Binding-site contacts:
Ligand atom C7 contacts residue ASN59 of chain 2.A at 3.5 Å.
Ligand atom C5 contacts residue GLU40 of chain 2.A at 4.2 Å.
Ligand atom C6 contacts residue GLU40 of chain 2.A at 3.8 Å.
Ligand atom O4 contacts residue GLU40 of chain 2.A at 4.1 Å.
Ligand atom C1 contacts residue GLU40 of chain 2.A at 3.6 Å.
Ligand atom O7 contacts residue GLU40 of chain 2.A at 3.5 Å (salt-bridge).
Ligand atom C8 contacts residue ASN41 of chain 2.A at 3.4 Å.
Ligand atom C6 contacts residue ASN42 of chain 2.A at 4.2 Å.
Ligand atom O7 contacts residue ASN59 of chain 2.A at 3.8 Å.
Ligand atom C4 contacts residue ASN59 of chain 2.A at 4.2 Å.
Ligand atom C8 contacts residue ASN59 of chain 2.A at 4.4 Å.
Ligand atom C4 contacts residue GLU40 of chain 2.A at 3.7 Å.
Ligand atom N2 contacts residue GLU40 of chain 2.A at 4.3 Å.
Ligand atom C2 contacts residue GLU40 of chain 2.A at 3.6 Å.
Ligand atom O5 contacts residue GLU40 of chain 2.A at 3.9 Å.
Ligand atom C1 contacts residue ASN59 of chain 2.A at 1.4 Å.
Ligand atom C3 contacts residue ASN59 of chain 2.A at 3.8 Å.
Ligand atom C2 contacts residue ASN59 of chain 2.A at 2.4 Å.
Ligand atom C7 contacts residue ASN41 of chain 2.A at 3.3 Å.
Ligand atom O7 contacts residue ASN41 of chain 2.A at 2.5 Å (h-bond).
Ligand atom O5 contacts residue ASN42 of chain 2.A at 3.0 Å (h-bond).
Ligand atom O5 contacts residue ASN59 of chain 2.A at 2.4 Å (h-bond).
Ligand atom C5 contacts residue ASN59 of chain 2.A at 3.7 Å.
Ligand atom N2 contacts residue ASN59 of chain 2.A at 2.9 Å (h-bond).
Ligand atom C7 contacts residue GLU40 of chain 2.A at 4.2 Å.
Ligand atom C5 contacts residue ASN42 of chain 2.A at 4.2 Å.
Ligand atom C1 contacts residue ASN42 of chain 2.A at 3.7 Å.
Ligand atom O6 contacts residue GLU40 of chain 2.A at 4.2 Å.

Sequence of chain 2.A:
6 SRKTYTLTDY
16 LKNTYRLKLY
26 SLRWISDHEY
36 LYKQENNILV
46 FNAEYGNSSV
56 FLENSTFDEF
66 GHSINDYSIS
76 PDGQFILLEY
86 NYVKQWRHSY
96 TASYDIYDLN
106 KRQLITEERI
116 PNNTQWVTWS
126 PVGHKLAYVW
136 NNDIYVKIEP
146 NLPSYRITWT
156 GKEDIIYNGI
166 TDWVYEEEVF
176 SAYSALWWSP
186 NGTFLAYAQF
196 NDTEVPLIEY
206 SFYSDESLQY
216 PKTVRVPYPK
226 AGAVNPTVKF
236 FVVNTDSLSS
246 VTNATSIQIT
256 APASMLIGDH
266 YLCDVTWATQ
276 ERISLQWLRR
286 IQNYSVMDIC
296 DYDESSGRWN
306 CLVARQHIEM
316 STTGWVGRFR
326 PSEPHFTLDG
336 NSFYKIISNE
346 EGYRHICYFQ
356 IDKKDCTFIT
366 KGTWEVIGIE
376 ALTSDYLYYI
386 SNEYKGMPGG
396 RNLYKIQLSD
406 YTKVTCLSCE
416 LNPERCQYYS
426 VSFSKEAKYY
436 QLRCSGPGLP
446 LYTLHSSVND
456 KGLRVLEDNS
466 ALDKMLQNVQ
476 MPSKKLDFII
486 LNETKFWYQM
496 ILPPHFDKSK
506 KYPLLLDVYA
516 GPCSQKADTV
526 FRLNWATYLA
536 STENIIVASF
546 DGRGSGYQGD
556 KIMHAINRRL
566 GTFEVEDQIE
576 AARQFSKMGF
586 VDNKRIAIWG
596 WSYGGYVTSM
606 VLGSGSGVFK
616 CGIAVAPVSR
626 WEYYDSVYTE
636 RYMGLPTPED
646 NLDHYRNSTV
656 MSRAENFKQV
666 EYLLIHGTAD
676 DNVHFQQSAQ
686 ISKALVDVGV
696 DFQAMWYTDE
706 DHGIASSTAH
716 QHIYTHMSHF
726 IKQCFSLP

The small molecule below binds the protein below.
Small molecule (SMILES): CC(=O)N[C@@H]1[C@@H](O)[C@H](O)[C@@H](CO)O[C@H]1O